The protein below binds the small molecule below.
Small molecule (SMILES): C[C@H](NC(=O)c1ccccc1C(F)(F)F)c1nnc(SCCOc2ccc(F)cc2)n1C

Sequence of chain 1.A:
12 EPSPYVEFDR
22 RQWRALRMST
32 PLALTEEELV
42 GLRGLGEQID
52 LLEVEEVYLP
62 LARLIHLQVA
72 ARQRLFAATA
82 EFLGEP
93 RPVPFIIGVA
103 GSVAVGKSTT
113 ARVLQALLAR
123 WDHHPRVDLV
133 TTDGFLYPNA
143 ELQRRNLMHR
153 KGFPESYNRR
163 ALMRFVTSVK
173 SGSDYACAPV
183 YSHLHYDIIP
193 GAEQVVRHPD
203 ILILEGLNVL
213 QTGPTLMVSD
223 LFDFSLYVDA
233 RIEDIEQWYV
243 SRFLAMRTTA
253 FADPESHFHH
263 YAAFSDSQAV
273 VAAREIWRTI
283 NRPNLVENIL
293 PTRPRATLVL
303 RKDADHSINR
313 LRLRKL

Binding-site contacts:
Ligand atom NAS contacts residue TYR241 of chain 1.A at 3.7 Å.
Ligand atom CAL contacts residue MET248 of chain 1.A at 3.8 Å (hydrophobic).
Ligand atom CAM contacts residue VAL105 of chain 1.A at 3.9 Å (hydrophobic).
Ligand atom FAE contacts residue VAL105 of chain 1.A at 3.7 Å.
Ligand atom FAD contacts residue ARG244 of chain 1.A at 2.8 Å.
Ligand atom CAN contacts residue MET248 of chain 1.A at 3.8 Å (hydrophobic).
Ligand atom CBB contacts residue ILE278 of chain 1.A at 4.0 Å (hydrophobic).
Ligand atom CBD contacts residue TYR188 of chain 1.A at 3.9 Å (hydrophobic).
Ligand atom CBB contacts residue TYR241 of chain 1.A at 3.7 Å (hydrophobic).
Ligand atom CAX contacts residue MET248 of chain 1.A at 4.0 Å (hydrophobic).
Ligand atom CAI contacts residue LEU209 of chain 1.A at 4.1 Å (hydrophobic).
Ligand atom CAH contacts residue TYR159 of chain 1.A at 3.5 Å (hydrophobic).
Ligand atom CAL contacts residue PHE245 of chain 1.A at 4.0 Å (hydrophobic).
Ligand atom CAA contacts residue LYS153 of chain 1.A at 3.6 Å.
Ligand atom CAM contacts residue ARG244 of chain 1.A at 3.5 Å.
Ligand atom CAB contacts residue TYR188 of chain 1.A at 3.4 Å (hydrophobic).
Ligand atom FAD contacts residue ALA106 of chain 1.A at 3.3 Å.
Ligand atom CAH contacts residue LEU209 of chain 1.A at 3.9 Å (hydrophobic).
Ligand atom CAI contacts residue ASP135 of chain 1.A at 4.0 Å.
Ligand atom CAP contacts residue PHE253 of chain 1.A at 3.6 Å (hydrophobic).
Ligand atom NAR contacts residue ASN283 of chain 1.A at 3.7 Å.
Ligand atom NAS contacts residue ILE278 of chain 1.A at 3.7 Å.
Ligand atom CAY contacts residue MET248 of chain 1.A at 3.8 Å (hydrophobic).
Ligand atom NAS contacts residue ASN283 of chain 1.A at 3.1 Å (h-bond).
Ligand atom CAB contacts residue PHE260 of chain 1.A at 3.4 Å (hydrophobic).
Ligand atom CAA contacts residue ILE282 of chain 1.A at 3.5 Å (hydrophobic).
Ligand atom OAU contacts residue MET248 of chain 1.A at 3.9 Å.
Ligand atom SAV contacts residue ILE278 of chain 1.A at 3.9 Å.
Ligand atom OAC contacts residue TYR188 of chain 1.A at 3.4 Å.
Ligand atom CAX contacts residue ARG244 of chain 1.A at 3.3 Å.
Ligand atom SAV contacts residue PHE245 of chain 1.A at 4.0 Å.
Ligand atom CAQ contacts residue PHE260 of chain 1.A at 3.9 Å (hydrophobic).
Ligand atom FAF contacts residue HIS185 of chain 1.A at 3.3 Å.
Ligand atom FAG contacts residue VAL105 of chain 1.A at 3.9 Å.
Ligand atom CAL contacts residue TYR241 of chain 1.A at 3.5 Å (hydrophobic).
Ligand atom CAX contacts residue TYR241 of chain 1.A at 3.6 Å (hydrophobic).
Ligand atom NAR contacts residue ILE278 of chain 1.A at 3.6 Å.
Ligand atom NAR contacts residue TYR241 of chain 1.A at 2.8 Å (h-bond).
Ligand atom CAN contacts residue TYR241 of chain 1.A at 3.7 Å (hydrophobic).
Ligand atom FAD contacts residue TYR241 of chain 1.A at 3.7 Å.